Sequence of chain 1.D:
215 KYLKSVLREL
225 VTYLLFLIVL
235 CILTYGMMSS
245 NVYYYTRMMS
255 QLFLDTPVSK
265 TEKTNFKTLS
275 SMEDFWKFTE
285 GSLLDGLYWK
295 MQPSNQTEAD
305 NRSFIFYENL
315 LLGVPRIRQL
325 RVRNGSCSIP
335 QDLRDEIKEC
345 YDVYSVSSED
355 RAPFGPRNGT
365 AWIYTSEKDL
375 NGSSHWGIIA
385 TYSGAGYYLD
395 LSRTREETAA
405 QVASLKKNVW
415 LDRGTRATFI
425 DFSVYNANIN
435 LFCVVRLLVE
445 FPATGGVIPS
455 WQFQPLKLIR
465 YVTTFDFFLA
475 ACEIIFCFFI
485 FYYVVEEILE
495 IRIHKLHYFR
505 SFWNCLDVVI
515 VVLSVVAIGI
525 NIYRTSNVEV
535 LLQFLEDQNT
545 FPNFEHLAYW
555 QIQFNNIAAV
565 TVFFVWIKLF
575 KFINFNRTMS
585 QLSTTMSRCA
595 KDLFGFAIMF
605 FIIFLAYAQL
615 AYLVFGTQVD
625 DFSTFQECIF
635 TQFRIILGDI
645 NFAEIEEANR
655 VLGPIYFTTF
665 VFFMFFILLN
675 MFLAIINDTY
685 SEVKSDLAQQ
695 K

The small molecule below binds the protein below.
Small molecule (SMILES): CC(=O)N[C@@H]1[C@@H](O)[C@H](O)[C@@H](CO)O[C@H]1O

Binding-site contacts:
Ligand atom C1 contacts residue ASN362 of chain 1.D at 1.6 Å.
Ligand atom O7 contacts residue PRO360 of chain 1.D at 4.0 Å.
Ligand atom C3 contacts residue ASN362 of chain 1.D at 4.0 Å.
Ligand atom C4 contacts residue ASN362 of chain 1.D at 4.4 Å.
Ligand atom C8 contacts residue ASN362 of chain 1.D at 3.9 Å.
Ligand atom N2 contacts residue ASN362 of chain 1.D at 2.8 Å.
Ligand atom C5 contacts residue ASN362 of chain 1.D at 3.7 Å.
Ligand atom C7 contacts residue ASN362 of chain 1.D at 3.8 Å.
Ligand atom C8 contacts residue PRO360 of chain 1.D at 2.5 Å (hydrophobic).
Ligand atom C2 contacts residue ASN362 of chain 1.D at 2.8 Å.
Ligand atom C7 contacts residue PRO360 of chain 1.D at 3.7 Å (hydrophobic).
Ligand atom O5 contacts residue ASN362 of chain 1.D at 2.5 Å (h-bond).
Ligand atom C8 contacts residue ARG361 of chain 1.D at 3.6 Å.
Ligand atom O3 contacts residue ASN412 of chain 1.D at 4.3 Å.